The protein below binds the small molecule below.
Small molecule (SMILES): CC(=O)N[C@@H]1[C@@H](O)[C@H](O)[C@@H](CO)O[C@H]1O

Binding-site contacts:
Ligand atom N2 contacts residue ASN1074 of chain 1.C at 3.0 Å (h-bond).
Ligand atom C8 contacts residue GLU1072 of chain 1.C at 4.4 Å.
Ligand atom C1 contacts residue ALA706 of chain 1.C at 4.3 Å (hydrophobic).
Ligand atom C2 contacts residue ASN1074 of chain 1.C at 3.3 Å.
Ligand atom C1 contacts residue ASN1074 of chain 1.C at 3.2 Å.
Ligand atom O5 contacts residue ASN1074 of chain 1.C at 4.3 Å.
Ligand atom O5 contacts residue ALA706 of chain 1.C at 4.1 Å.
Ligand atom C6 contacts residue ALA706 of chain 1.C at 4.2 Å (hydrophobic).
Ligand atom C5 contacts residue ALA706 of chain 1.C at 3.7 Å (hydrophobic).
Ligand atom C8 contacts residue ASN1074 of chain 1.C at 3.8 Å.
Ligand atom C7 contacts residue ASN1074 of chain 1.C at 3.5 Å.
Ligand atom O7 contacts residue ASN1074 of chain 1.C at 4.2 Å.

Sequence of chain 1.C:
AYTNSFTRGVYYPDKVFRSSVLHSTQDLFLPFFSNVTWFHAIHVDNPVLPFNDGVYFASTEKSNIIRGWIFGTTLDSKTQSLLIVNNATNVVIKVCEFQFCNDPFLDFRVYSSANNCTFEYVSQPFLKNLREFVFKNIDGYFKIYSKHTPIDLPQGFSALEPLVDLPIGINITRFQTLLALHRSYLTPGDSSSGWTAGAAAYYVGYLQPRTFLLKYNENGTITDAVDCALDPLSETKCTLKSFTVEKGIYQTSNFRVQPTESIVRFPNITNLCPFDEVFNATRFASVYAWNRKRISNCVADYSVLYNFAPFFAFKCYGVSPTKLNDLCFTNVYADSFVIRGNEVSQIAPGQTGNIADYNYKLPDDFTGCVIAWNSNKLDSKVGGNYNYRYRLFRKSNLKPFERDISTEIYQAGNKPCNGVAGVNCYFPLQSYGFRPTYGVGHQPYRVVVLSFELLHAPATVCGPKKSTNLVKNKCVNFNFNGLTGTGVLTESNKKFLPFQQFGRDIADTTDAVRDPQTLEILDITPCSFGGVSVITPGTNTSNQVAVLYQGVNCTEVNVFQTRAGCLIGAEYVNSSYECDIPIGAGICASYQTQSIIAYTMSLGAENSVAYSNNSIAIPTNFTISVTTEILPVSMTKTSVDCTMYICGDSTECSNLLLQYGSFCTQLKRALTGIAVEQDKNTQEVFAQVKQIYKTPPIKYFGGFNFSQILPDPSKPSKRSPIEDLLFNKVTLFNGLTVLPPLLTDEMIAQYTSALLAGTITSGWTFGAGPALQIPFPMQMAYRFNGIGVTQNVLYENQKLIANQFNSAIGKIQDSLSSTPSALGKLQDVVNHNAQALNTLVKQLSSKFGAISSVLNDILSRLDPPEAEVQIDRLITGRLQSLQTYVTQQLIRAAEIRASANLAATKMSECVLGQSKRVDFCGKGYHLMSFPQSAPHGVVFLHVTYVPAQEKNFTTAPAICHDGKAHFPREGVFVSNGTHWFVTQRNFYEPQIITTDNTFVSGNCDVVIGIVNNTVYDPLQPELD